Binding-site contacts:
Ligand atom C5 contacts residue ALA69 of chain 56.E at 4.4 Å (hydrophobic).
Ligand atom O6 contacts residue ALA69 of chain 56.E at 4.0 Å.
Ligand atom C7 contacts residue ASN78 of chain 56.E at 3.9 Å.
Ligand atom O5 contacts residue SER80 of chain 56.E at 4.1 Å.
Ligand atom C7 contacts residue TYR23 of chain 56.E at 4.0 Å (hydrophobic).
Ligand atom C6 contacts residue ASN78 of chain 56.E at 4.5 Å.
Ligand atom C2 contacts residue ASN78 of chain 56.E at 2.7 Å.
Ligand atom C8 contacts residue TYR23 of chain 56.E at 3.3 Å (hydrophobic).
Ligand atom C4 contacts residue ASN78 of chain 56.E at 4.2 Å.
Ligand atom C5 contacts residue ASN78 of chain 56.E at 3.5 Å.
Ligand atom N2 contacts residue ASN78 of chain 56.E at 3.2 Å (h-bond).
Ligand atom C6 contacts residue VAL68 of chain 56.E at 3.1 Å (hydrophobic).
Ligand atom C3 contacts residue ASN78 of chain 56.E at 4.0 Å.
Ligand atom C1 contacts residue ALA69 of chain 56.E at 4.3 Å (hydrophobic).
Ligand atom C1 contacts residue SER80 of chain 56.E at 3.8 Å.
Ligand atom C1 contacts residue ASN78 of chain 56.E at 1.4 Å.
Ligand atom O6 contacts residue VAL68 of chain 56.E at 3.8 Å.
Ligand atom O7 contacts residue TYR23 of chain 56.E at 4.2 Å.
Ligand atom O5 contacts residue ALA69 of chain 56.E at 3.5 Å.
Ligand atom O5 contacts residue ASN78 of chain 56.E at 2.2 Å (h-bond).
Ligand atom C5 contacts residue VAL68 of chain 56.E at 4.4 Å (hydrophobic).
Ligand atom O7 contacts residue ASN78 of chain 56.E at 4.0 Å.
Ligand atom C5 contacts residue SER80 of chain 56.E at 4.0 Å.
Ligand atom C6 contacts residue ALA69 of chain 56.E at 4.1 Å (hydrophobic).

This small molecule binds to this protein.
Small molecule (SMILES): CC(=O)N[C@H]1[C@H](O[C@H]2[C@H](O)[C@@H](NC(C)=O)CO[C@@H]2CO)O[C@H](CO)[C@@H](O[C@@H]2O[C@H](CO)[C@@H](O)[C@H](O)[C@@H]2O)[C@@H]1O

Sequence of chain 56.E:
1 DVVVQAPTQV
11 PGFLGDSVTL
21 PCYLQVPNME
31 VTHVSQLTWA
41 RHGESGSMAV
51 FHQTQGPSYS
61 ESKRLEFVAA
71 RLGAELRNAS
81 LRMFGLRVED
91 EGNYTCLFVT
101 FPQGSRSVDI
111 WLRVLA